Sequence of chain 1.A:
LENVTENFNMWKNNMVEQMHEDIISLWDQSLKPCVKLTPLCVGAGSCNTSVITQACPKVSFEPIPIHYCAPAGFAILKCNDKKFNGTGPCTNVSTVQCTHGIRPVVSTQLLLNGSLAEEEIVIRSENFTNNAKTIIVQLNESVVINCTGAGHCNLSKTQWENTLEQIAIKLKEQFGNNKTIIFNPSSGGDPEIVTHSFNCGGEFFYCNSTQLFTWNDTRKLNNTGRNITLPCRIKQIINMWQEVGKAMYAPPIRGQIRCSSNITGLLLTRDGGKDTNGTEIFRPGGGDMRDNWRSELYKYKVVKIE

A small-molecule ligand and the protein it binds are described below.
Small molecule (SMILES): CC(=O)N[C@@H]1[C@@H](O)[C@H](O)[C@@H](CO)O[C@H]1O

Binding-site contacts:
Ligand atom C2 contacts residue ASN223 of chain 1.A at 2.5 Å.
Ligand atom C1 contacts residue ASN223 of chain 1.A at 1.4 Å.
Ligand atom C5 contacts residue ASN223 of chain 1.A at 3.7 Å.
Ligand atom O5 contacts residue ASN223 of chain 1.A at 2.4 Å (h-bond).
Ligand atom O7 contacts residue ASN223 of chain 1.A at 3.9 Å.
Ligand atom C7 contacts residue THR221 of chain 1.A at 2.9 Å.
Ligand atom N2 contacts residue ASN223 of chain 1.A at 2.9 Å (h-bond).
Ligand atom C8 contacts residue THR221 of chain 1.A at 3.8 Å.
Ligand atom O7 contacts residue LEU228 of chain 1.A at 3.5 Å.
Ligand atom C7 contacts residue ASN223 of chain 1.A at 3.8 Å.
Ligand atom C7 contacts residue LYS227 of chain 1.A at 3.9 Å.
Ligand atom C7 contacts residue LEU228 of chain 1.A at 4.0 Å (hydrophobic).
Ligand atom C8 contacts residue LEU228 of chain 1.A at 3.4 Å (hydrophobic).
Ligand atom N2 contacts residue THR221 of chain 1.A at 2.8 Å (h-bond).
Ligand atom C3 contacts residue ASN223 of chain 1.A at 3.8 Å.
Ligand atom C3 contacts residue THR221 of chain 1.A at 4.1 Å.
Ligand atom C2 contacts residue THR221 of chain 1.A at 4.0 Å.
Ligand atom C4 contacts residue ASN223 of chain 1.A at 4.2 Å.
Ligand atom O7 contacts residue THR221 of chain 1.A at 3.1 Å (h-bond).
Ligand atom C1 contacts residue THR221 of chain 1.A at 4.2 Å.
Ligand atom O7 contacts residue LYS227 of chain 1.A at 3.2 Å (salt-bridge).
Ligand atom C8 contacts residue LYS227 of chain 1.A at 4.2 Å.